Binding-site contacts:
Ligand atom C15 contacts residue SER120 of chain 1.A at 2.7 Å.
Ligand atom P contacts residue SER42 of chain 1.A at 3.8 Å.
Ligand atom C3 contacts residue SER42 of chain 1.A at 4.1 Å.
Ligand atom C16 contacts residue HIS188 of chain 1.A at 4.0 Å.
Ligand atom C17 contacts residue ASN84 of chain 1.A at 4.2 Å.
Ligand atom C14 contacts residue SER120 of chain 1.A at 4.0 Å.
Ligand atom C1 contacts residue THR43 of chain 1.A at 3.9 Å.
Ligand atom P contacts residue GLN121 of chain 1.A at 3.5 Å.
Ligand atom O2 contacts residue ASN84 of chain 1.A at 4.1 Å.
Ligand atom C16 contacts residue VAL177 of chain 1.A at 4.2 Å (hydrophobic).
Ligand atom C16 contacts residue SER120 of chain 1.A at 3.0 Å.
Ligand atom C16 contacts residue VAL184 of chain 1.A at 3.5 Å (hydrophobic).
Ligand atom O2 contacts residue GLY41 of chain 1.A at 3.5 Å.
Ligand atom C3 contacts residue THR43 of chain 1.A at 4.3 Å.
Ligand atom O2 contacts residue SER120 of chain 1.A at 2.5 Å (h-bond).
Ligand atom C9 contacts residue THR43 of chain 1.A at 3.9 Å.
Ligand atom C17 contacts residue SER120 of chain 1.A at 4.3 Å.
Ligand atom C7 contacts residue THR43 of chain 1.A at 4.1 Å.
Ligand atom C14 contacts residue SER42 of chain 1.A at 4.2 Å.
Ligand atom P contacts residue SER120 of chain 1.A at 1.6 Å.
Ligand atom O2 contacts residue SER42 of chain 1.A at 2.7 Å (h-bond).
Ligand atom C15 contacts residue TYR119 of chain 1.A at 4.3 Å (hydrophobic).
Ligand atom N1 contacts residue THR43 of chain 1.A at 4.3 Å.
Ligand atom C4 contacts residue SER42 of chain 1.A at 4.2 Å.
Ligand atom P contacts residue HIS188 of chain 1.A at 3.9 Å.
Ligand atom C14 contacts residue VAL184 of chain 1.A at 4.4 Å (hydrophobic).
Ligand atom PT contacts residue THR43 of chain 1.A at 4.4 Å.
Ligand atom C17 contacts residue LEU182 of chain 1.A at 3.3 Å (hydrophobic).
Ligand atom C15 contacts residue HIS188 of chain 1.A at 3.3 Å.
Ligand atom O1 contacts residue SER120 of chain 1.A at 2.5 Å (h-bond).
Ligand atom C15 contacts residue SER42 of chain 1.A at 4.4 Å.
Ligand atom O2 contacts residue TYR119 of chain 1.A at 4.3 Å.
Ligand atom O1 contacts residue SER42 of chain 1.A at 4.0 Å.
Ligand atom C11 contacts residue LEU81 of chain 1.A at 4.4 Å (hydrophobic).
Ligand atom O1 contacts residue ASN84 of chain 1.A at 3.8 Å.
Ligand atom C17 contacts residue VAL184 of chain 1.A at 4.0 Å (hydrophobic).
Ligand atom O2 contacts residue GLN121 of chain 1.A at 2.8 Å (h-bond).
Ligand atom C2 contacts residue THR43 of chain 1.A at 3.9 Å.
Ligand atom C13 contacts residue TYR119 of chain 1.A at 4.3 Å (hydrophobic).
Ligand atom C16 contacts residue LEU182 of chain 1.A at 4.3 Å (hydrophobic).

This small molecule binds to this protein.
Small molecule (SMILES): CCO[P](=O)(CCCc1cc2CN(C)(C)->[Pt]3(Cl)c2c(CN->3(C)C)c1)Oc1ccc([N+](=O)[O-])cc1

Sequence of chain 1.A:
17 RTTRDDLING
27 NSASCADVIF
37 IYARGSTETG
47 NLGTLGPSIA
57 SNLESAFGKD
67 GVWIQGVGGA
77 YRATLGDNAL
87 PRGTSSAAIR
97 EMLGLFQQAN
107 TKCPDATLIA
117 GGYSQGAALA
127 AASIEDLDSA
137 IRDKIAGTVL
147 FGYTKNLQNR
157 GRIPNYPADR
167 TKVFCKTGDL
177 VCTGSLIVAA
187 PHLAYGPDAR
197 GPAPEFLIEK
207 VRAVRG